Sequence of chain 1.A:
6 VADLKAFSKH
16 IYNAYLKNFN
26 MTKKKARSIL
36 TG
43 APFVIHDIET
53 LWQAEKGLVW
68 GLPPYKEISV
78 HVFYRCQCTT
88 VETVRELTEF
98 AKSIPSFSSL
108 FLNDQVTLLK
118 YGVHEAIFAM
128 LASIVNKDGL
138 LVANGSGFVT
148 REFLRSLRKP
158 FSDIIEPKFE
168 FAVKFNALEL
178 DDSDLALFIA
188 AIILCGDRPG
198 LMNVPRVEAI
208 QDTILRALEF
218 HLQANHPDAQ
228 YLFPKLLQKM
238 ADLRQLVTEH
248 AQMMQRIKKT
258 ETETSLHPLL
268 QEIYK

Binding-site contacts:
Ligand atom O23 contacts residue CYS83 of chain 1.A at 3.7 Å.
Ligand atom C30 contacts residue THR87 of chain 1.A at 3.7 Å.
Ligand atom C26 contacts residue CYS83 of chain 1.A at 3.8 Å (hydrophobic).
Ligand atom O1 contacts residue LEU137 of chain 1.A at 3.5 Å.
Ligand atom O31 contacts residue HIS121 of chain 1.A at 3.4 Å (h-bond).
Ligand atom O31 contacts residue TYR271 of chain 1.A at 2.5 Å (h-bond).
Ligand atom O11 contacts residue TRP62 of chain 1.A at 3.7 Å.
Ligand atom O32 contacts residue LEU267 of chain 1.A at 3.6 Å.
Ligand atom C3 contacts residue LEU137 of chain 1.A at 3.9 Å (hydrophobic).
Ligand atom C12 contacts residue VAL139 of chain 1.A at 3.4 Å (hydrophobic).
Ligand atom C2 contacts residue LEU137 of chain 1.A at 3.8 Å (hydrophobic).
Ligand atom C13 contacts residue VAL139 of chain 1.A at 3.8 Å (hydrophobic).
Ligand atom O32 contacts residue TYR271 of chain 1.A at 3.7 Å.
Ligand atom C6 contacts residue VAL139 of chain 1.A at 3.6 Å (hydrophobic).
Ligand atom C20 contacts residue ILE162 of chain 1.A at 3.5 Å (hydrophobic).
Ligand atom C9 contacts residue VAL79 of chain 1.A at 3.9 Å (hydrophobic).
Ligand atom C25 contacts residue HIS247 of chain 1.A at 3.5 Å.
Ligand atom C19 contacts residue LEU128 of chain 1.A at 3.6 Å (hydrophobic).
Ligand atom C9 contacts residue VAL146 of chain 1.A at 3.9 Å (hydrophobic).
Ligand atom C30 contacts residue HIS121 of chain 1.A at 3.3 Å.
Ligand atom O1 contacts residue THR86 of chain 1.A at 3.4 Å.
Ligand atom C27 contacts residue PHE80 of chain 1.A at 3.4 Å (hydrophobic).
Ligand atom C8 contacts residue VAL146 of chain 1.A at 3.7 Å (hydrophobic).
Ligand atom O31 contacts residue MET251 of chain 1.A at 3.8 Å.
Ligand atom C18 contacts residue LEU128 of chain 1.A at 3.7 Å (hydrophobic).
Ligand atom C30 contacts residue HIS247 of chain 1.A at 3.7 Å.
Ligand atom O31 contacts residue HIS247 of chain 1.A at 2.6 Å (h-bond).
Ligand atom C10 contacts residue LEU53 of chain 1.A at 3.9 Å (hydrophobic).
Ligand atom C13 contacts residue THR86 of chain 1.A at 3.5 Å.
Ligand atom C8 contacts residue VAL79 of chain 1.A at 3.8 Å (hydrophobic).
Ligand atom C2 contacts residue THR86 of chain 1.A at 3.9 Å.
Ligand atom C29 contacts residue THR87 of chain 1.A at 3.7 Å.
Ligand atom O32 contacts residue HIS121 of chain 1.A at 2.6 Å (h-bond).
Ligand atom O32 contacts residue THR87 of chain 1.A at 2.7 Å.
Ligand atom C27 contacts residue CYS83 of chain 1.A at 3.5 Å (hydrophobic).
Ligand atom C30 contacts residue TYR271 of chain 1.A at 3.4 Å (hydrophobic).
Ligand atom C4 contacts residue LEU137 of chain 1.A at 3.8 Å (hydrophobic).
Ligand atom C20 contacts residue LYS165 of chain 1.A at 3.6 Å.
Ligand atom C16 contacts residue CYS83 of chain 1.A at 3.7 Å (hydrophobic).
Ligand atom O11 contacts residue ARG82 of chain 1.A at 3.7 Å.

A protein and the small-molecule ligand that binds it are described below.
Small molecule (SMILES): C/C(=C\COc1ccccc1CN(C)C(=O)c1ccc(-c2ccco2)cc1)CCC(=O)O